Binding-site contacts:
Ligand atom O6 contacts residue THR259 of chain 1.D at 3.6 Å.
Ligand atom C7 contacts residue ASN257 of chain 1.D at 3.2 Å.
Ligand atom C1 contacts residue ASP260 of chain 1.D at 4.2 Å.
Ligand atom O5 contacts residue THR259 of chain 1.D at 4.0 Å.
Ligand atom O5 contacts residue ASN257 of chain 1.D at 2.4 Å (h-bond).
Ligand atom O7 contacts residue ASN257 of chain 1.D at 3.1 Å (h-bond).
Ligand atom N2 contacts residue ASN257 of chain 1.D at 2.9 Å (h-bond).
Ligand atom O5 contacts residue ASP260 of chain 1.D at 3.8 Å.
Ligand atom C1 contacts residue THR259 of chain 1.D at 3.4 Å.
Ligand atom C3 contacts residue ASN257 of chain 1.D at 3.8 Å.
Ligand atom C4 contacts residue ASN257 of chain 1.D at 4.2 Å.
Ligand atom C2 contacts residue ASN257 of chain 1.D at 2.5 Å.
Ligand atom C5 contacts residue THR259 of chain 1.D at 4.4 Å.
Ligand atom C8 contacts residue ASN257 of chain 1.D at 4.3 Å.
Ligand atom C2 contacts residue THR259 of chain 1.D at 4.5 Å.
Ligand atom O6 contacts residue ASP260 of chain 1.D at 3.8 Å.
Ligand atom C5 contacts residue ASN257 of chain 1.D at 3.7 Å.
Ligand atom C1 contacts residue ASN257 of chain 1.D at 1.4 Å.

Sequence of chain 1.D:
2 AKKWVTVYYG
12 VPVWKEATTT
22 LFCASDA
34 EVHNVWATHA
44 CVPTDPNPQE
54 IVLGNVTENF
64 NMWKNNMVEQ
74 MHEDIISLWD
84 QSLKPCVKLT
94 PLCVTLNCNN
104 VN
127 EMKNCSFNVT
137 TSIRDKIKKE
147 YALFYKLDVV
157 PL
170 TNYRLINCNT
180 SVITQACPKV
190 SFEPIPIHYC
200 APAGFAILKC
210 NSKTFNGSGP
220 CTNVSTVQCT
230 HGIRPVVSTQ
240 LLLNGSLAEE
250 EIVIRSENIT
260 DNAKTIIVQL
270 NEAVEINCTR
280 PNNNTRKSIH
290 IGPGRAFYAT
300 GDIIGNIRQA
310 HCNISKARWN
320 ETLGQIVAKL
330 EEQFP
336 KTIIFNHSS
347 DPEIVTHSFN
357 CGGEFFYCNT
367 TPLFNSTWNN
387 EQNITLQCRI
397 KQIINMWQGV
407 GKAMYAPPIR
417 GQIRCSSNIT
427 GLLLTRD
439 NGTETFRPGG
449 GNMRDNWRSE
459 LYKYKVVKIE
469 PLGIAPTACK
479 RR

This small molecule binds to this protein.
Small molecule (SMILES): CC(=O)N[C@@H]1[C@@H](O)[C@H](O)[C@@H](CO)O[C@H]1O